Binding-site contacts:
Ligand atom C3 contacts residue MET49 of chain 1.A at 4.1 Å (hydrophobic).
Ligand atom C3 contacts residue HIS340 of chain 1.A at 3.8 Å.
Ligand atom C3 contacts residue TYR339 of chain 1.A at 3.8 Å (hydrophobic).
Ligand atom C1 contacts residue HEM1 of chain 1.E at 3.4 Å.
Ligand atom O1 contacts residue SER239 of chain 1.A at 2.9 Å (h-bond).
Ligand atom N1 contacts residue SER239 of chain 1.A at 3.5 Å (h-bond).
Ligand atom O1 contacts residue HIS340 of chain 1.A at 2.8 Å (h-bond).
Ligand atom O1 contacts residue HEM1 of chain 1.E at 3.1 Å (h-bond).
Ligand atom C1 contacts residue HIS340 of chain 1.A at 4.0 Å.
Ligand atom C2 contacts residue SER239 of chain 1.A at 4.0 Å.
Ligand atom N1 contacts residue HIS340 of chain 1.A at 3.7 Å.
Ligand atom C1 contacts residue SER239 of chain 1.A at 4.0 Å.
Ligand atom C2 contacts residue TYR339 of chain 1.A at 3.4 Å (hydrophobic).
Ligand atom N1 contacts residue HEM1 of chain 1.E at 2.5 Å.
Ligand atom O1 contacts residue ILE237 of chain 1.A at 4.1 Å.
Ligand atom C2 contacts residue HIS340 of chain 1.A at 3.5 Å.
Ligand atom C3 contacts residue LEU165 of chain 1.A at 3.7 Å (hydrophobic).

Sequence of chain 1.A:
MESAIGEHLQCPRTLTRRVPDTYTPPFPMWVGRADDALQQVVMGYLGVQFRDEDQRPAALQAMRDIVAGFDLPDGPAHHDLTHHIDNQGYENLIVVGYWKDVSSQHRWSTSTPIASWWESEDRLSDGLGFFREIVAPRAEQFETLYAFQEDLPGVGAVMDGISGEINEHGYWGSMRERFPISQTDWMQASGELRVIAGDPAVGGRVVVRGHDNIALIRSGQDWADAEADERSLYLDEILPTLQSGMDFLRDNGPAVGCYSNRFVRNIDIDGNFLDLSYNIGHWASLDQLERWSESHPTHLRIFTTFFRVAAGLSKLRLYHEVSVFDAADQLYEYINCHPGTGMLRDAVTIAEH

The small molecule below binds the protein below.
Small molecule (SMILES): CC/C=N\O